Sequence of chain 1.F:
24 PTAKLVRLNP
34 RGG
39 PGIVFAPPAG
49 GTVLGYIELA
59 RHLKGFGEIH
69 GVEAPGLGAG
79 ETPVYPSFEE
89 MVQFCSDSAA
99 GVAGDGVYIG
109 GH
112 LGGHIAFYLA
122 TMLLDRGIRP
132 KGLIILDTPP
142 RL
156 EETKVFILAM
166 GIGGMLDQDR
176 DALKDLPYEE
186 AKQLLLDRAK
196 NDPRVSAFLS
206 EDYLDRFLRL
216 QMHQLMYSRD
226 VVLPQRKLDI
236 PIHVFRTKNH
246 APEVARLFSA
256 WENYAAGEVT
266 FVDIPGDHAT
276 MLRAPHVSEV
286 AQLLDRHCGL

The small molecule below binds the protein below.
Small molecule (SMILES): CC(C)[C@@H](C=O)NC(=O)[C@H](C)O

Binding-site contacts:
Ligand atom OHN contacts residue HIS273 of chain 1.F at 3.2 Å.
Ligand atom CA contacts residue HIS273 of chain 1.F at 4.0 Å.
Ligand atom CG1 contacts residue DPP111 of chain 1.F at 4.2 Å.
Ligand atom C contacts residue HIS273 of chain 1.F at 3.8 Å.
Ligand atom CB contacts residue DPP111 of chain 1.F at 3.7 Å.
Ligand atom CG2 contacts residue LEU220 of chain 1.F at 3.2 Å (hydrophobic).
Ligand atom O contacts residue ALA47 of chain 1.F at 4.0 Å.
Ligand atom C contacts residue DPP111 of chain 1.F at 3.5 Å.
Ligand atom O contacts residue PRO46 of chain 1.F at 4.1 Å.
Ligand atom CG2 contacts residue PHE161 of chain 1.F at 3.8 Å (hydrophobic).
Ligand atom O contacts residue DPP111 of chain 1.F at 2.3 Å (h-bond).
Ligand atom N contacts residue HIS273 of chain 1.F at 3.4 Å (h-bond).
Ligand atom CB contacts residue HIS110 of chain 1.F at 4.5 Å.
Ligand atom CG1 contacts residue LEU220 of chain 1.F at 3.6 Å (hydrophobic).
Ligand atom O contacts residue LEU112 of chain 1.F at 3.2 Å (h-bond).
Ligand atom O contacts residue ALA47 of chain 1.F at 3.3 Å.
Ligand atom C contacts residue ALA47 of chain 1.F at 4.4 Å (hydrophobic).
Ligand atom C contacts residue HIS273 of chain 1.F at 4.0 Å.
Ligand atom CB contacts residue HIS273 of chain 1.F at 4.2 Å.
Ligand atom CG1 contacts residue MET165 of chain 1.F at 4.3 Å (hydrophobic).
Ligand atom CG1 contacts residue LEU143 of chain 1.F at 4.2 Å (hydrophobic).
Ligand atom O contacts residue GLN216 of chain 1.F at 4.2 Å.
Ligand atom CA contacts residue HIS273 of chain 1.F at 3.8 Å.
Ligand atom C contacts residue LEU112 of chain 1.F at 3.6 Å (hydrophobic).
Ligand atom CG2 contacts residue MET165 of chain 1.F at 3.6 Å (hydrophobic).
Ligand atom O contacts residue DPP111 of chain 1.F at 3.6 Å.
Ligand atom CA contacts residue DPP111 of chain 1.F at 2.4 Å.
Ligand atom CB contacts residue ALA47 of chain 1.F at 4.2 Å (hydrophobic).
Ligand atom N contacts residue DPP111 of chain 1.F at 3.0 Å (h-bond).
Ligand atom C contacts residue DPP111 of chain 1.F at 1.3 Å.
Ligand atom CB contacts residue LEU220 of chain 1.F at 3.6 Å (hydrophobic).